Binding-site contacts:
Ligand atom O5 contacts residue ASP687 of chain 1.A at 4.4 Å.
Ligand atom C1 contacts residue SER713 of chain 1.A at 3.4 Å.
Ligand atom C5 contacts residue SER689 of chain 1.A at 4.1 Å.
Ligand atom C1 contacts residue ASP736 of chain 1.A at 3.4 Å.
Ligand atom C7 contacts residue ASN711 of chain 1.A at 4.2 Å.
Ligand atom O5 contacts residue SER689 of chain 1.A at 3.4 Å (h-bond).
Ligand atom C1 contacts residue ASN711 of chain 1.A at 1.5 Å.
Ligand atom C3 contacts residue ASP736 of chain 1.A at 3.9 Å.
Ligand atom C6 contacts residue HIS714 of chain 1.A at 4.4 Å.
Ligand atom C5 contacts residue ASN711 of chain 1.A at 3.4 Å.
Ligand atom C8 contacts residue VAL734 of chain 1.A at 3.8 Å (hydrophobic).
Ligand atom C6 contacts residue SER713 of chain 1.A at 3.8 Å.
Ligand atom N2 contacts residue ARG738 of chain 1.A at 4.3 Å.
Ligand atom C6 contacts residue SER689 of chain 1.A at 3.5 Å.
Ligand atom C1 contacts residue SER689 of chain 1.A at 4.5 Å.
Ligand atom C7 contacts residue ASP736 of chain 1.A at 3.5 Å.
Ligand atom O6 contacts residue HIS714 of chain 1.A at 4.2 Å.
Ligand atom C2 contacts residue ASP736 of chain 1.A at 3.4 Å.
Ligand atom O5 contacts residue ASN711 of chain 1.A at 2.0 Å (h-bond).
Ligand atom C3 contacts residue ASN711 of chain 1.A at 4.0 Å.
Ligand atom N2 contacts residue ASP736 of chain 1.A at 2.5 Å (salt-bridge).
Ligand atom C8 contacts residue PRO762 of chain 1.A at 4.1 Å (hydrophobic).
Ligand atom N2 contacts residue ASN711 of chain 1.A at 3.4 Å (h-bond).
Ligand atom C6 contacts residue ASN711 of chain 1.A at 4.3 Å.
Ligand atom O5 contacts residue SER713 of chain 1.A at 3.2 Å (h-bond).
Ligand atom C2 contacts residue ASN711 of chain 1.A at 2.7 Å.
Ligand atom C5 contacts residue SER713 of chain 1.A at 3.3 Å.
Ligand atom C8 contacts residue ASP736 of chain 1.A at 3.5 Å.
Ligand atom C4 contacts residue ASN711 of chain 1.A at 4.1 Å.

Sequence of chain 1.A:
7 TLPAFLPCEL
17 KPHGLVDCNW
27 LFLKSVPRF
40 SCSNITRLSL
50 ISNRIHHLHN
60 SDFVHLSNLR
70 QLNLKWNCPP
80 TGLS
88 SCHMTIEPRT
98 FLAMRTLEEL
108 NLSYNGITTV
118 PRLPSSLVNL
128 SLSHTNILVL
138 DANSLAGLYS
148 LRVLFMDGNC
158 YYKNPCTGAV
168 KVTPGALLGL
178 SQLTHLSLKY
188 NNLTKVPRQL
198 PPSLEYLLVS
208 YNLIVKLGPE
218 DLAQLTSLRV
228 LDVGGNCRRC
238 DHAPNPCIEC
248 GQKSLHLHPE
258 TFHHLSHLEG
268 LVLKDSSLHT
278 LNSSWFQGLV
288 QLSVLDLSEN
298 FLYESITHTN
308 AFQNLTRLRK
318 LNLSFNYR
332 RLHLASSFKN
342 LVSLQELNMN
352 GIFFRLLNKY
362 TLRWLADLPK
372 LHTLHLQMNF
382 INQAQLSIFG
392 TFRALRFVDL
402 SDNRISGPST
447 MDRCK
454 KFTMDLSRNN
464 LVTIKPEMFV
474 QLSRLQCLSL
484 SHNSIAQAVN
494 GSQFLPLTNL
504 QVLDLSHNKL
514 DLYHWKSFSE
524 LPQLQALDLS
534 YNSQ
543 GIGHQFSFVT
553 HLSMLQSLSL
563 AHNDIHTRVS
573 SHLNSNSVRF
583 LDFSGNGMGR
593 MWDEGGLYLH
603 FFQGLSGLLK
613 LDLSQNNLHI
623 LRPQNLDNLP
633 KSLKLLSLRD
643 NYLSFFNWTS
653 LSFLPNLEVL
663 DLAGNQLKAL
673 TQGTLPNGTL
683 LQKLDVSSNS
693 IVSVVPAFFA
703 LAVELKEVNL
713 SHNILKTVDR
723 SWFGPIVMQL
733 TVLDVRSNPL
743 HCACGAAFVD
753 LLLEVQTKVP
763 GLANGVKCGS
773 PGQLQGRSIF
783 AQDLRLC

This small molecule binds to this protein.
Small molecule (SMILES): CC(=O)N[C@@H]1[C@@H](O)[C@H](O)[C@@H](CO)O[C@H]1O